Sequence of chain 1.E:
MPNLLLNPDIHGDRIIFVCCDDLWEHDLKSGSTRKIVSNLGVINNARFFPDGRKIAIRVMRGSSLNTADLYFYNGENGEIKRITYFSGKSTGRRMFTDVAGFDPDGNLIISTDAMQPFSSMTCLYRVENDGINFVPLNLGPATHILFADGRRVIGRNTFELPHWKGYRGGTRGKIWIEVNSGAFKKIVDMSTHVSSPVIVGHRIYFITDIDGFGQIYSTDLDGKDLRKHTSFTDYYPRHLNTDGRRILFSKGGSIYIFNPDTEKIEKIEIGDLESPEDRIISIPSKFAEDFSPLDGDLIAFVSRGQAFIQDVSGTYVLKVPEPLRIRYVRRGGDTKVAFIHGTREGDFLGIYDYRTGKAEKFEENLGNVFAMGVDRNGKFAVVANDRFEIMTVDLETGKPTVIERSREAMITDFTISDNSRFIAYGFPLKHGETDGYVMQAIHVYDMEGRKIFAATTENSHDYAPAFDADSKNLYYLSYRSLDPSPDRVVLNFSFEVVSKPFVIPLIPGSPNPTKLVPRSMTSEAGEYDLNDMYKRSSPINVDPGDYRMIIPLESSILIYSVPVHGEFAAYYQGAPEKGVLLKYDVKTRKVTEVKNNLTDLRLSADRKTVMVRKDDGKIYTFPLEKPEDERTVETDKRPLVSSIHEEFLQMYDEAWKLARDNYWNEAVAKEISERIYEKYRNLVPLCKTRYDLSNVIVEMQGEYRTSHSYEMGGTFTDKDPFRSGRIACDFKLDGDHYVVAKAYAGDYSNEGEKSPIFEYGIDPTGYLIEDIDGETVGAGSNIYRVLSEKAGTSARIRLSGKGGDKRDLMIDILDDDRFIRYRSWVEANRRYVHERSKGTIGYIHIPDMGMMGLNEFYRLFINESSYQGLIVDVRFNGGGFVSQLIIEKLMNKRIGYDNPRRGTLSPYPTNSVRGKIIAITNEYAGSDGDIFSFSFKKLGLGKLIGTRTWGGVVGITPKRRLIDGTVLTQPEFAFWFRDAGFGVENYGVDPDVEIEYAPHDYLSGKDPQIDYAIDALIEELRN

Sequence of chain 1.G:
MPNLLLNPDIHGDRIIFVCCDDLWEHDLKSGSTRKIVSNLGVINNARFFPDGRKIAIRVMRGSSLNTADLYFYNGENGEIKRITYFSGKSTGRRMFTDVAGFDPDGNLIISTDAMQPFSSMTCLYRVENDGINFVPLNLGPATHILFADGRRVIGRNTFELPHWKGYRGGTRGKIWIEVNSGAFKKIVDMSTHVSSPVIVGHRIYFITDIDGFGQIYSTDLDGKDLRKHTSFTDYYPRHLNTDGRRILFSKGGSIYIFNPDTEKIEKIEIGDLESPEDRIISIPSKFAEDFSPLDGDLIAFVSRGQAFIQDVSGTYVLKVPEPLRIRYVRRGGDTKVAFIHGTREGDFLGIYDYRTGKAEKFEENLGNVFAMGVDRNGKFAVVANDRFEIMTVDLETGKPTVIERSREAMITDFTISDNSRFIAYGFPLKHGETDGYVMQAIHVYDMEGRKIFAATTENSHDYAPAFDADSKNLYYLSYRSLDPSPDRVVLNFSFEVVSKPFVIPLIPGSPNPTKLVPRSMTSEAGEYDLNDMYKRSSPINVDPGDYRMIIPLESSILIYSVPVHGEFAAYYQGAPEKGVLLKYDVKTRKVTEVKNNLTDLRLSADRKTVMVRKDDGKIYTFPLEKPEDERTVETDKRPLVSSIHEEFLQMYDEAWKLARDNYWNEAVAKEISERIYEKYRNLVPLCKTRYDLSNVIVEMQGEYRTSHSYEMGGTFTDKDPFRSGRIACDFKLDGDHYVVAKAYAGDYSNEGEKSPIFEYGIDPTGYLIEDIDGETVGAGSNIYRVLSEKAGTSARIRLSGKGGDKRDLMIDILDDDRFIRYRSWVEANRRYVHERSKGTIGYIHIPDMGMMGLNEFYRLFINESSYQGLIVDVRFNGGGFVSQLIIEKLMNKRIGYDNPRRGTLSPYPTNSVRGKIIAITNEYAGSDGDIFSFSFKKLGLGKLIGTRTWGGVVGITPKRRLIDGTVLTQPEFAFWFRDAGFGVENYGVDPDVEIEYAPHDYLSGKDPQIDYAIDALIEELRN

Binding-site contacts:
Ligand atom CE contacts residue ASP451 of chain 1.E at 3.4 Å.
Ligand atom C contacts residue GLY918 of chain 1.E at 3.5 Å.
Ligand atom CB contacts residue ARG586 of chain 1.E at 3.0 Å.
Ligand atom CG contacts residue ARG586 of chain 1.E at 3.1 Å.
Ligand atom NZ contacts residue ARG586 of chain 1.E at 3.4 Å (salt-bridge).
Ligand atom CG contacts residue ARG586 of chain 1.E at 2.8 Å.
Ligand atom CA contacts residue GLY918 of chain 1.E at 3.3 Å.
Ligand atom O contacts residue GLY918 of chain 1.E at 3.1 Å (h-bond).
Ligand atom CB contacts residue TYR501 of chain 1.E at 3.2 Å (hydrophobic).
Ligand atom NE2 contacts residue THR637 of chain 1.E at 2.9 Å (h-bond).
Ligand atom CB contacts residue ARG586 of chain 1.E at 3.2 Å.
Ligand atom N contacts residue ILE994 of chain 1.E at 2.8 Å (h-bond).
Ligand atom CD2 contacts residue GLY993 of chain 1.E at 3.3 Å.
Ligand atom O contacts residue SER965 of chain 1.E at 3.5 Å (h-bond).
Ligand atom CG2 contacts residue GLY993 of chain 1.E at 3.6 Å.
Ligand atom CB contacts residue TYR517 of chain 1.E at 3.3 Å (hydrophobic).
Ligand atom NZ contacts residue ALA502 of chain 1.E at 3.4 Å.
Ligand atom OE1 contacts residue PRO996 of chain 1.E at 3.6 Å (h-bond).
Ligand atom C1 contacts residue SER965 of chain 1.E at 1.3 Å.
Ligand atom CD2 contacts residue PHE919 of chain 1.E at 3.5 Å (hydrophobic).
Ligand atom CB contacts residue ASP966 of chain 1.E at 3.4 Å.
Ligand atom O contacts residue THR995 of chain 1.E at 3.3 Å (h-bond).
Ligand atom CB contacts residue SER965 of chain 1.E at 2.9 Å.
Ligand atom C contacts residue SER965 of chain 1.E at 2.2 Å.
Ligand atom OG1 contacts residue THR995 of chain 1.E at 3.5 Å (h-bond).
Ligand atom C1 contacts residue HIS746 of chain 1.E at 2.7 Å.
Ligand atom CA contacts residue ILE994 of chain 1.E at 3.5 Å (hydrophobic).
Ligand atom OG1 contacts residue PHE1011 of chain 1.E at 3.4 Å.
Ligand atom C1 contacts residue ASP966 of chain 1.E at 3.5 Å.
Ligand atom CB contacts residue GLY918 of chain 1.E at 3.4 Å.
Ligand atom CA contacts residue SER965 of chain 1.E at 2.8 Å.
Ligand atom C contacts residue HIS746 of chain 1.E at 3.4 Å.
Ligand atom CE2 contacts residue GLY993 of chain 1.E at 3.1 Å.
Ligand atom CD contacts residue ASP451 of chain 1.E at 3.1 Å.
Ligand atom N contacts residue GLY918 of chain 1.E at 2.6 Å (h-bond).
Ligand atom CG2 contacts residue PHE1011 of chain 1.E at 3.6 Å (hydrophobic).
Ligand atom O contacts residue ILE994 of chain 1.E at 2.9 Å (h-bond).
Ligand atom CE2 contacts residue TYR609 of chain 1.E at 3.4 Å (hydrophobic).
Ligand atom CA contacts residue THR995 of chain 1.E at 3.4 Å.
Ligand atom O contacts residue GLY993 of chain 1.E at 3.0 Å.

This small molecule binds to this protein.
Small molecule (SMILES): C=C(O)[C@H](Cc1ccccc1)NC(=O)[C@H](Cc1ccccc1)NC(=O)[C@@H](NC(=O)[C@H](CC(C)C)NC(=O)[C@H](CCC(=O)O)NC(=O)[C@H](C)NC(=O)[C@H](C)NC(=O)[C@H](C)NC(=O)[C@H](CCCCN)NC(=O)[C@H](CCC(N)=O)NC(=O)[C@@H](N)[C@@H](C)O)[C@@H](C)O